The small molecule below binds the protein below.
Small molecule (SMILES): CC(=O)N[C@H]1[C@H](O[C@H]2[C@H](O)[C@@H](NC(C)=O)CO[C@@H]2CO)O[C@H](CO)[C@@H](O)[C@@H]1O

Sequence of chain 1.A:
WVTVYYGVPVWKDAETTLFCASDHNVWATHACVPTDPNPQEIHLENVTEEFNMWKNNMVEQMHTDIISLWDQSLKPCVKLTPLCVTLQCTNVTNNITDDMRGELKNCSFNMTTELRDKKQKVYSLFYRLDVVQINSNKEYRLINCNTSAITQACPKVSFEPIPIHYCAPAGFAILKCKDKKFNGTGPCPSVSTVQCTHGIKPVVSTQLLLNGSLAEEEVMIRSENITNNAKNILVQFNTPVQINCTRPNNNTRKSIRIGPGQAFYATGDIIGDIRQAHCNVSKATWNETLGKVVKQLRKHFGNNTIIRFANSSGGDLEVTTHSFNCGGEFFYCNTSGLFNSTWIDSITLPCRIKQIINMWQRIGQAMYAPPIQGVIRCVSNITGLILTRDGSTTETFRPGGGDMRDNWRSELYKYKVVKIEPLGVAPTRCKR

Binding-site contacts:
Ligand atom C7 contacts residue TYR170 of chain 1.A at 4.1 Å (hydrophobic).
Ligand atom C1 contacts residue TYR170 of chain 1.A at 3.9 Å (hydrophobic).
Ligand atom C7 contacts residue ASN153 of chain 1.A at 3.2 Å.
Ligand atom C3 contacts residue ASP325 of chain 1.A at 4.2 Å.
Ligand atom O5 contacts residue ASN153 of chain 1.A at 2.4 Å (h-bond).
Ligand atom C5 contacts residue ASN153 of chain 1.A at 3.6 Å.
Ligand atom C3 contacts residue ASN153 of chain 1.A at 3.6 Å.
Ligand atom C8 contacts residue VAL139 of chain 1.A at 3.8 Å (hydrophobic).
Ligand atom C2 contacts residue TYR170 of chain 1.A at 4.5 Å (hydrophobic).
Ligand atom N2 contacts residue ASP325 of chain 1.A at 3.9 Å.
Ligand atom C5 contacts residue TYR170 of chain 1.A at 4.2 Å (hydrophobic).
Ligand atom O4 contacts residue TYR170 of chain 1.A at 4.3 Å.
Ligand atom C1 contacts residue ASN153 of chain 1.A at 1.4 Å.
Ligand atom C7 contacts residue ASN141 of chain 1.A at 4.3 Å.
Ligand atom N2 contacts residue ASN153 of chain 1.A at 2.8 Å (h-bond).
Ligand atom C4 contacts residue ASN153 of chain 1.A at 4.2 Å.
Ligand atom C3 contacts residue TYR170 of chain 1.A at 4.0 Å (hydrophobic).
Ligand atom O3 contacts residue ASP325 of chain 1.A at 4.2 Å.
Ligand atom C8 contacts residue LEU172 of chain 1.A at 4.1 Å (hydrophobic).
Ligand atom O7 contacts residue TYR170 of chain 1.A at 4.0 Å.
Ligand atom O7 contacts residue ASN153 of chain 1.A at 3.3 Å (h-bond).
Ligand atom C8 contacts residue ASN153 of chain 1.A at 4.3 Å.
Ligand atom N2 contacts residue TYR170 of chain 1.A at 4.4 Å.
Ligand atom O5 contacts residue TYR170 of chain 1.A at 4.5 Å.
Ligand atom C7 contacts residue VAL139 of chain 1.A at 4.5 Å (hydrophobic).
Ligand atom O7 contacts residue ASN141 of chain 1.A at 3.8 Å.
Ligand atom C8 contacts residue TYR170 of chain 1.A at 3.9 Å (hydrophobic).
Ligand atom C8 contacts residue ASP325 of chain 1.A at 4.4 Å.
Ligand atom O6 contacts residue TYR170 of chain 1.A at 4.4 Å.
Ligand atom O3 contacts residue TYR170 of chain 1.A at 4.4 Å.
Ligand atom O7 contacts residue VAL139 of chain 1.A at 4.4 Å.
Ligand atom C2 contacts residue ASN153 of chain 1.A at 2.4 Å.